The protein below binds the small molecule below.
Small molecule (SMILES): Nc1ccnc(=O)[nH]1

Binding-site contacts:
Ligand atom C2 contacts residue HIS426 of chain 4.A at 3.2 Å.
Ligand atom N4 contacts residue HIS426 of chain 4.A at 3.8 Å.
Ligand atom N4 contacts residue PHE427 of chain 4.A at 3.2 Å.
Ligand atom N3 contacts residue HIS426 of chain 4.A at 2.6 Å (h-bond).
Ligand atom C4 contacts residue PHE427 of chain 4.A at 4.0 Å (hydrophobic).
Ligand atom O2 contacts residue HIS426 of chain 4.A at 2.9 Å (h-bond).
Ligand atom O2 contacts residue GLY425 of chain 4.A at 3.4 Å.
Ligand atom C4 contacts residue HIS426 of chain 4.A at 3.6 Å.
Ligand atom N4 contacts residue HIS428 of chain 4.A at 4.0 Å.
Ligand atom N3 contacts residue PHE427 of chain 4.A at 4.2 Å.

Sequence of chain 4.A:
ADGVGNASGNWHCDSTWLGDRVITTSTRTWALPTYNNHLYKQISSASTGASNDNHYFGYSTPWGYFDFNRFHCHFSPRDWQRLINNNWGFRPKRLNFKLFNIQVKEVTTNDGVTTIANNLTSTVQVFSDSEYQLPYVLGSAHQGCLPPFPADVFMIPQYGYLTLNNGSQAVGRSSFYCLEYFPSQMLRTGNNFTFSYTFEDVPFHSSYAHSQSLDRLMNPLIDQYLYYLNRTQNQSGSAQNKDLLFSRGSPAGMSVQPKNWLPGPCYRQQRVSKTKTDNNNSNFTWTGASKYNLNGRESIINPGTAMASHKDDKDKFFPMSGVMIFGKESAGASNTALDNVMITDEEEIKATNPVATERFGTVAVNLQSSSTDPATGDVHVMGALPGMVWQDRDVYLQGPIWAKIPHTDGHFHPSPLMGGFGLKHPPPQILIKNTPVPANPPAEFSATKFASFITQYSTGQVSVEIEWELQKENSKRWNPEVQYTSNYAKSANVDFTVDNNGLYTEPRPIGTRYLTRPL